The protein below binds the small molecule below.
Small molecule (SMILES): CC(=O)N[C@@H]1[C@@H](O)[C@H](O)[C@@H](CO)O[C@H]1O

Binding-site contacts:
Ligand atom C5 contacts residue ASN305 of chain 1.D at 3.7 Å.
Ligand atom C4 contacts residue ASN305 of chain 1.D at 4.2 Å.
Ligand atom C8 contacts residue GLN554 of chain 1.D at 3.5 Å.
Ligand atom C3 contacts residue ASN305 of chain 1.D at 3.9 Å.
Ligand atom C8 contacts residue ASN305 of chain 1.D at 4.2 Å.
Ligand atom N2 contacts residue GLN554 of chain 1.D at 3.4 Å (h-bond).
Ligand atom C1 contacts residue ASN305 of chain 1.D at 1.4 Å.
Ligand atom C7 contacts residue ASN305 of chain 1.D at 3.4 Å.
Ligand atom C8 contacts residue PRO553 of chain 1.D at 3.7 Å (hydrophobic).
Ligand atom C8 contacts residue LEU556 of chain 1.D at 4.4 Å (hydrophobic).
Ligand atom O7 contacts residue ASN305 of chain 1.D at 3.7 Å.
Ligand atom O5 contacts residue ASN305 of chain 1.D at 2.3 Å (h-bond).
Ligand atom N2 contacts residue ASN305 of chain 1.D at 3.0 Å (h-bond).
Ligand atom C2 contacts residue ASN305 of chain 1.D at 2.6 Å.
Ligand atom C7 contacts residue GLN554 of chain 1.D at 3.9 Å.

Sequence of chain 1.D:
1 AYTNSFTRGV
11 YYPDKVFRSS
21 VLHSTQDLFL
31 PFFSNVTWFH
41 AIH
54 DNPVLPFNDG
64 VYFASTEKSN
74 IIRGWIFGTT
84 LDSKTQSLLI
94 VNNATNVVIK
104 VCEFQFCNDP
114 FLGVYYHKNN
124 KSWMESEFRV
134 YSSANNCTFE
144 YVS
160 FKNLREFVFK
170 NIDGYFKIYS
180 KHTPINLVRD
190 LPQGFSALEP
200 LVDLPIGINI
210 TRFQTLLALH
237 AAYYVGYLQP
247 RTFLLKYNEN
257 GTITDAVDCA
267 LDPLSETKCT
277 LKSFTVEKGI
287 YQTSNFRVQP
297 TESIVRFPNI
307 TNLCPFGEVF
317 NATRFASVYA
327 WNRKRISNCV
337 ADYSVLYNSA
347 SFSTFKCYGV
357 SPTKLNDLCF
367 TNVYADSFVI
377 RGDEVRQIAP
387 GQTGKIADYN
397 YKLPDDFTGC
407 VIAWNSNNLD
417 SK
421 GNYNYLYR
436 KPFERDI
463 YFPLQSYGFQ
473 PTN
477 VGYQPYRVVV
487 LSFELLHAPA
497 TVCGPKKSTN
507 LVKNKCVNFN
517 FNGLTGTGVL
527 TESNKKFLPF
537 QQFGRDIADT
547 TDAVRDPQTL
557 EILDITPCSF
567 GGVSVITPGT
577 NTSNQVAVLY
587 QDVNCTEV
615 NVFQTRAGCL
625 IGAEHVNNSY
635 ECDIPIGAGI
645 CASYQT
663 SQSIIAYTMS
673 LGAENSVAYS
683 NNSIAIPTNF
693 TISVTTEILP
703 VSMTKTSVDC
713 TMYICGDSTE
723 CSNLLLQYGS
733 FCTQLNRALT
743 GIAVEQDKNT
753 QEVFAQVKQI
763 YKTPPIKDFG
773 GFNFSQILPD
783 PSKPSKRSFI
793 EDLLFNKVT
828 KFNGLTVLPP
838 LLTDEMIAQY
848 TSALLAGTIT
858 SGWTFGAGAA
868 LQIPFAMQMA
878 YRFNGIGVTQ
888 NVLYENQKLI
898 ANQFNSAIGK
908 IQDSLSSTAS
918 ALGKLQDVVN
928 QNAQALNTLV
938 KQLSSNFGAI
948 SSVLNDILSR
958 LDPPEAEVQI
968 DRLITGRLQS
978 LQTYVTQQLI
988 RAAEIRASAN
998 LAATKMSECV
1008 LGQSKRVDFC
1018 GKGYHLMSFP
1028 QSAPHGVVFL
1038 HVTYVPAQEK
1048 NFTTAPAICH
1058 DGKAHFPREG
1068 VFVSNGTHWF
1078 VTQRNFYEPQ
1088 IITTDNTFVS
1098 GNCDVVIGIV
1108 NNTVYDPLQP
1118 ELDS